Sequence of chain 1.B:
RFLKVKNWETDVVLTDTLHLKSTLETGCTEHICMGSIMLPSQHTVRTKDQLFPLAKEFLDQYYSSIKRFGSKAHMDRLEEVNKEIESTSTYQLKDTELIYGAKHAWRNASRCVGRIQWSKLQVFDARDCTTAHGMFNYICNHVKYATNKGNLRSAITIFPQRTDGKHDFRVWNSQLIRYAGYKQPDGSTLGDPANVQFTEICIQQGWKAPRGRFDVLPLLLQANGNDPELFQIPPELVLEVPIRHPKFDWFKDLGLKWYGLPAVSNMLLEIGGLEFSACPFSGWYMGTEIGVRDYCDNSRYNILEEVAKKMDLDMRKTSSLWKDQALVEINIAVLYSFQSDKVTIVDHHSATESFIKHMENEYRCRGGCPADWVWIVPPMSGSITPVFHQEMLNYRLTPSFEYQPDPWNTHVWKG

Binding-site contacts:
Ligand atom C06 contacts residue VAL271 of chain 1.B at 3.5 Å (hydrophobic).
Ligand atom C11 contacts residue GLY290 of chain 1.B at 3.8 Å.
Ligand atom C23 contacts residue HEM1 of chain 1.G at 3.1 Å.
Ligand atom O29 contacts residue TRP382 of chain 1.B at 3.8 Å.
Ligand atom N02 contacts residue TYR292 of chain 1.B at 3.7 Å.
Ligand atom C10 contacts residue HEM1 of chain 1.G at 3.7 Å.
Ligand atom C04 contacts residue HEM1 of chain 1.G at 3.6 Å.
Ligand atom C07 contacts residue HEM1 of chain 1.G at 3.7 Å.
Ligand atom C26 contacts residue HEM1 of chain 1.G at 3.7 Å.
Ligand atom C08 contacts residue HEM1 of chain 1.G at 3.8 Å.
Ligand atom C02 contacts residue GLU296 of chain 1.B at 3.6 Å.
Ligand atom N02 contacts residue GLU296 of chain 1.B at 2.7 Å (salt-bridge).
Ligand atom N01 contacts residue GLU296 of chain 1.B at 2.8 Å (salt-bridge).
Ligand atom C24 contacts residue HEM1 of chain 1.G at 3.8 Å.
Ligand atom C07 contacts residue VAL271 of chain 1.B at 3.2 Å (hydrophobic).
Ligand atom C21 contacts residue HEM1 of chain 1.G at 3.7 Å.
Ligand atom C02 contacts residue TRP291 of chain 1.B at 3.8 Å (hydrophobic).
Ligand atom N01 contacts residue HEM1 of chain 1.G at 3.6 Å.
Ligand atom C06 contacts residue PHE288 of chain 1.B at 3.6 Å (hydrophobic).
Ligand atom C02 contacts residue HEM1 of chain 1.G at 3.5 Å.
Ligand atom C27 contacts residue TYR410 of chain 1.B at 3.0 Å (hydrophobic).
Ligand atom C09 contacts residue GLU296 of chain 1.B at 3.8 Å.
Ligand atom C03 contacts residue TRP291 of chain 1.B at 4.0 Å (hydrophobic).
Ligand atom C07 contacts residue PHE288 of chain 1.B at 3.9 Å (hydrophobic).
Ligand atom N02 contacts residue PRO269 of chain 1.B at 3.8 Å.
Ligand atom C11 contacts residue HEM1 of chain 1.G at 3.1 Å.
Ligand atom N02 contacts residue TRP291 of chain 1.B at 2.8 Å (h-bond).
Ligand atom C08 contacts residue VAL271 of chain 1.B at 3.6 Å (hydrophobic).
Ligand atom C05 contacts residue HEM1 of chain 1.G at 3.8 Å.
Ligand atom C06 contacts residue HEM1 of chain 1.G at 3.6 Å.
Ligand atom C11 contacts residue PHE288 of chain 1.B at 3.9 Å (hydrophobic).
Ligand atom N02 contacts residue HEM1 of chain 1.G at 3.5 Å.
Ligand atom C11 contacts residue SER289 of chain 1.B at 4.0 Å.
Ligand atom C03 contacts residue PRO269 of chain 1.B at 4.0 Å (hydrophobic).
Ligand atom N28 contacts residue TYR410 of chain 1.B at 2.4 Å (h-bond).
Ligand atom C22 contacts residue HEM1 of chain 1.G at 3.5 Å.
Ligand atom C03 contacts residue HEM1 of chain 1.G at 3.2 Å.
Ligand atom N28 contacts residue HEM1 of chain 1.G at 3.0 Å (h-bond).
Ligand atom C09 contacts residue HEM1 of chain 1.G at 3.7 Å.
Ligand atom C10 contacts residue GLU296 of chain 1.B at 3.8 Å.

This protein binds this small molecule.
Small molecule (SMILES): Cc1cc(N)nc2cc(-c3ccc(OC(C)C)c(CN)c3)ccc12